The small molecule below binds the protein below.
Small molecule (SMILES): CC(=O)N[C@@H]1[C@@H](O)[C@H](O)[C@@H](CO)O[C@H]1O

Sequence of chain 1.E:
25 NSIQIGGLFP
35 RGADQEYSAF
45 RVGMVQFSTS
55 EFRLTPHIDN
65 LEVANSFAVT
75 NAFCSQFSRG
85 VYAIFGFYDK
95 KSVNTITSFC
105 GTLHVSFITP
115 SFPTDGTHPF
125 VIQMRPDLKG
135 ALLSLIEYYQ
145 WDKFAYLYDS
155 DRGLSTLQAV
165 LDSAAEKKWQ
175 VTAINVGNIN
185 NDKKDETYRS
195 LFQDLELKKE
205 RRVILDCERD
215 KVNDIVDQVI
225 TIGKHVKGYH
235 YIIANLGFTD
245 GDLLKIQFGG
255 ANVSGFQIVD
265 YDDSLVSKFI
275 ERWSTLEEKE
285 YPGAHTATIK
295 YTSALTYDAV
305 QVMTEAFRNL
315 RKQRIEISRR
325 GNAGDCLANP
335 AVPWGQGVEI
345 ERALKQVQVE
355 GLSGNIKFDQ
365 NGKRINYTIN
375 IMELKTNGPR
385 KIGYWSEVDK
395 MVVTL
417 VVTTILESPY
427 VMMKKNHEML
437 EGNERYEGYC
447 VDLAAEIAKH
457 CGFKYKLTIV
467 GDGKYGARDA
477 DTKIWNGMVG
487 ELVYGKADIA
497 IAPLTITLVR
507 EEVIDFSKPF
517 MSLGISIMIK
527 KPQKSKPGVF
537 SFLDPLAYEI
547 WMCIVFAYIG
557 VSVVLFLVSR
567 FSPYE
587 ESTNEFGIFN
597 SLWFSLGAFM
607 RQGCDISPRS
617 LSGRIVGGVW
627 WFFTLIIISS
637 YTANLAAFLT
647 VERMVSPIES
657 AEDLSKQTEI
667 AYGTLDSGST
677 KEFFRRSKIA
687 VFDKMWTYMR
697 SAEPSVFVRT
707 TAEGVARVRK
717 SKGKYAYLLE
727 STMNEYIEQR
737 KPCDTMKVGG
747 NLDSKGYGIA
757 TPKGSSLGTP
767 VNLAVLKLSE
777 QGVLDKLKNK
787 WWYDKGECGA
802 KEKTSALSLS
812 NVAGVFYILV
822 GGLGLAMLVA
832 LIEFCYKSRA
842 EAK

Binding-site contacts:
Ligand atom C2 contacts residue ASN370 of chain 1.E at 2.5 Å.
Ligand atom C8 contacts residue ASN370 of chain 1.E at 3.5 Å.
Ligand atom C7 contacts residue ASN370 of chain 1.E at 4.1 Å.
Ligand atom N2 contacts residue ASN370 of chain 1.E at 3.6 Å.
Ligand atom O5 contacts residue ASN370 of chain 1.E at 2.3 Å (h-bond).
Ligand atom C8 contacts residue LYS361 of chain 1.E at 3.8 Å.
Ligand atom C2 contacts residue ASN359 of chain 1.E at 3.5 Å.
Ligand atom C8 contacts residue ASN359 of chain 1.E at 4.5 Å.
Ligand atom C5 contacts residue ASN370 of chain 1.E at 3.6 Å.
Ligand atom C1 contacts residue ASN359 of chain 1.E at 4.1 Å.
Ligand atom O3 contacts residue ASN359 of chain 1.E at 3.4 Å (h-bond).
Ligand atom C1 contacts residue ASN370 of chain 1.E at 1.4 Å.
Ligand atom O6 contacts residue VAL392 of chain 1.E at 4.5 Å.
Ligand atom O6 contacts residue ASP393 of chain 1.E at 4.2 Å.
Ligand atom O3 contacts residue ASN370 of chain 1.E at 3.1 Å (h-bond).
Ligand atom C4 contacts residue ASN370 of chain 1.E at 4.1 Å.
Ligand atom C3 contacts residue ASN359 of chain 1.E at 3.9 Å.
Ligand atom C3 contacts residue ASN370 of chain 1.E at 3.3 Å.